The small molecule below binds the protein below.
Small molecule (SMILES): Nc1ncnc2c1ncn2[C@H]1C[C@H](O)[C@@H](COP(=O)(O)O)O1

Sequence of chain 2.A:
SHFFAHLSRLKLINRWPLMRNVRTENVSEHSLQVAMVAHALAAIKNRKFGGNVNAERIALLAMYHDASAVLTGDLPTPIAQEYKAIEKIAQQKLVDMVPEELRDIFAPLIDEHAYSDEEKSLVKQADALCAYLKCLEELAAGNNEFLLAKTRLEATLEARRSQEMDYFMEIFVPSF

Binding-site contacts:
Ligand atom O3' contacts residue ARG20 of chain 2.A at 3.6 Å.
Ligand atom O3P contacts residue ASP139 of chain 2.A at 3.2 Å (salt-bridge).
Ligand atom O3P contacts residue ARG20 of chain 2.A at 3.9 Å.
Ligand atom P contacts residue ASP139 of chain 2.A at 3.4 Å.
Ligand atom C3' contacts residue ASP79 of chain 2.A at 3.3 Å.
Ligand atom P contacts residue CO1 of chain 2.C at 3.7 Å.
Ligand atom O3' contacts residue TRP21 of chain 2.A at 2.9 Å (h-bond).
Ligand atom N3 contacts residue THR82 of chain 2.A at 3.5 Å (h-bond).
Ligand atom O5' contacts residue ARG20 of chain 2.A at 3.0 Å (salt-bridge).
Ligand atom O1P contacts residue ARG20 of chain 2.A at 3.0 Å (salt-bridge).
Ligand atom N6 contacts residue ALA161 of chain 2.A at 3.9 Å.
Ligand atom N7 contacts residue THR82 of chain 2.A at 3.7 Å.
Ligand atom N1 contacts residue THR82 of chain 2.A at 3.7 Å.
Ligand atom C5' contacts residue THR82 of chain 2.A at 3.9 Å.
Ligand atom C2 contacts residue THR82 of chain 2.A at 3.6 Å.
Ligand atom O2P contacts residue ASP139 of chain 2.A at 3.6 Å.
Ligand atom N9 contacts residue THR82 of chain 2.A at 3.8 Å.
Ligand atom C4 contacts residue THR82 of chain 2.A at 3.5 Å.
Ligand atom C4 contacts residue TRP21 of chain 2.A at 3.4 Å (hydrophobic).
Ligand atom C5 contacts residue TRP21 of chain 2.A at 3.6 Å (hydrophobic).
Ligand atom O3' contacts residue PRO22 of chain 2.A at 3.8 Å.
Ligand atom N3 contacts residue TRP21 of chain 2.A at 3.8 Å.
Ligand atom O1P contacts residue CO1 of chain 2.C at 2.3 Å.
Ligand atom O4' contacts residue THR82 of chain 2.A at 3.0 Å (h-bond).
Ligand atom C4' contacts residue ASP79 of chain 2.A at 3.5 Å.
Ligand atom P contacts residue ARG20 of chain 2.A at 3.6 Å.
Ligand atom C8 contacts residue THR82 of chain 2.A at 3.5 Å.
Ligand atom O1P contacts residue ASP71 of chain 2.A at 3.4 Å (salt-bridge).
Ligand atom O3' contacts residue ASP79 of chain 2.A at 2.4 Å (salt-bridge).
Ligand atom C6 contacts residue THR82 of chain 2.A at 3.7 Å.
Ligand atom C2' contacts residue TRP21 of chain 2.A at 3.6 Å (hydrophobic).
Ligand atom C8 contacts residue TRP21 of chain 2.A at 3.7 Å (hydrophobic).
Ligand atom C4' contacts residue PRO81 of chain 2.A at 3.9 Å (hydrophobic).
Ligand atom N9 contacts residue TRP21 of chain 2.A at 3.5 Å.
Ligand atom C5 contacts residue THR82 of chain 2.A at 3.6 Å.
Ligand atom N7 contacts residue TRP21 of chain 2.A at 3.8 Å.
Ligand atom O1P contacts residue ASP139 of chain 2.A at 3.1 Å (salt-bridge).
Ligand atom O1P contacts residue HIS35 of chain 2.A at 3.2 Å (h-bond).
Ligand atom O4' contacts residue PRO81 of chain 2.A at 3.5 Å.
Ligand atom C3' contacts residue ARG20 of chain 2.A at 3.6 Å.